A protein and the small-molecule ligand that binds it are described below.
Small molecule (SMILES): CC(=O)N[C@@H]1[C@@H](O)[C@H](O)[C@@H](CO)O[C@H]1O

Binding-site contacts:
Ligand atom N2 contacts residue ASN231 of chain 1.C at 2.9 Å (h-bond).
Ligand atom C1 contacts residue ASN231 of chain 1.C at 1.5 Å.
Ligand atom C8 contacts residue LYS160 of chain 1.C at 3.4 Å.
Ligand atom C7 contacts residue ASN231 of chain 1.C at 3.6 Å.
Ligand atom C3 contacts residue ASN231 of chain 1.C at 3.8 Å.
Ligand atom C5 contacts residue ASN231 of chain 1.C at 3.7 Å.
Ligand atom C8 contacts residue ASP232 of chain 1.C at 4.5 Å.
Ligand atom C4 contacts residue ASN231 of chain 1.C at 4.3 Å.
Ligand atom O7 contacts residue ASN231 of chain 1.C at 3.3 Å (h-bond).
Ligand atom C2 contacts residue ASN231 of chain 1.C at 2.6 Å.
Ligand atom O5 contacts residue ASN231 of chain 1.C at 2.5 Å (h-bond).
Ligand atom C7 contacts residue LYS160 of chain 1.C at 4.5 Å.

Sequence of chain 1.C:
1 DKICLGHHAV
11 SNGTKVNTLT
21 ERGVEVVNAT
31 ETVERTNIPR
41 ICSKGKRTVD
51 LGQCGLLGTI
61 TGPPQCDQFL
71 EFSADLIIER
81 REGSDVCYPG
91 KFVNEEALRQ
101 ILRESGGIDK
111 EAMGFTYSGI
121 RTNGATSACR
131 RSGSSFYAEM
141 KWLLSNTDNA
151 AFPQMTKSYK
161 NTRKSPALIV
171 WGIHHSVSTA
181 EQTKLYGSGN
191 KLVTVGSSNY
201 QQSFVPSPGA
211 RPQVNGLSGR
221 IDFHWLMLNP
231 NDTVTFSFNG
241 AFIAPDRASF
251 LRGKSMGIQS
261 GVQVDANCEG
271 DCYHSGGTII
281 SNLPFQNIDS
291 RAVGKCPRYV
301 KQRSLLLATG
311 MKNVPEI